Binding-site contacts:
Ligand atom OP1 contacts residue LYS57 of chain 57.C at 2.9 Å.
Ligand atom O5' contacts residue LYS57 of chain 57.C at 2.8 Å (salt-bridge).
Ligand atom OP2 contacts residue LYS57 of chain 57.C at 3.5 Å (salt-bridge).
Ligand atom N7 contacts residue THR45 of chain 8.C at 2.7 Å (h-bond).
Ligand atom C5' contacts residue LYS57 of chain 57.C at 3.8 Å.
Ligand atom OP2 contacts residue SER51 of chain 57.C at 3.3 Å (h-bond).
Ligand atom C6 contacts residue THR59 of chain 8.C at 3.5 Å.
Ligand atom OP2 contacts residue LYS43 of chain 8.C at 2.7 Å (salt-bridge).
Ligand atom C5' contacts residue ARG49 of chain 57.C at 2.6 Å.
Ligand atom OP1 contacts residue ASN55 of chain 57.C at 3.0 Å (h-bond).
Ligand atom N7 contacts residue TYR85 of chain 8.C at 3.8 Å.
Ligand atom O5' contacts residue LYS89 of chain 57.C at 3.2 Å (salt-bridge).
Ligand atom N6 contacts residue THR45 of chain 8.C at 2.8 Å (h-bond).
Ligand atom OP1 contacts residue ASN55 of chain 57.C at 3.2 Å.
Ligand atom C8 contacts residue LYS61 of chain 8.C at 3.6 Å.
Ligand atom P contacts residue LYS57 of chain 57.C at 3.1 Å.
Ligand atom P contacts residue ARG49 of chain 57.C at 3.7 Å.
Ligand atom C2 contacts residue SER47 of chain 8.C at 3.2 Å.
Ligand atom N6 contacts residue CYS46 of chain 8.C at 3.6 Å (h-bond).
Ligand atom OP1 contacts residue ARG49 of chain 57.C at 2.6 Å (salt-bridge).
Ligand atom P contacts residue SER51 of chain 57.C at 3.2 Å.
Ligand atom O4' contacts residue LYS61 of chain 8.C at 3.7 Å.
Ligand atom N1 contacts residue THR59 of chain 8.C at 3.4 Å.
Ligand atom OP1 contacts residue SER51 of chain 57.C at 2.7 Å (h-bond).
Ligand atom N1 contacts residue SER47 of chain 8.C at 2.7 Å (h-bond).
Ligand atom OP1 contacts residue LYS89 of chain 57.C at 3.5 Å (salt-bridge).
Ligand atom N6 contacts residue THR59 of chain 8.C at 2.7 Å (h-bond).
Ligand atom O3' contacts residue ARG49 of chain 57.C at 3.6 Å (salt-bridge).
Ligand atom OP2 contacts residue LYS89 of chain 57.C at 3.5 Å (salt-bridge).
Ligand atom C4' contacts residue ARG49 of chain 57.C at 3.6 Å.
Ligand atom C5 contacts residue THR45 of chain 8.C at 3.4 Å.
Ligand atom OP2 contacts residue THR91 of chain 57.C at 3.7 Å.
Ligand atom O5' contacts residue ARG49 of chain 57.C at 3.6 Å (salt-bridge).
Ligand atom N7 contacts residue LYS61 of chain 8.C at 3.4 Å.
Ligand atom OP1 contacts residue SER52 of chain 57.C at 3.1 Å.
Ligand atom N9 contacts residue LYS61 of chain 8.C at 3.8 Å.
Ligand atom O3' contacts residue SER51 of chain 57.C at 3.3 Å (h-bond).
Ligand atom OP2 contacts residue TYR85 of chain 8.C at 2.6 Å (h-bond).
Ligand atom C6 contacts residue THR45 of chain 8.C at 3.4 Å.
Ligand atom OP2 contacts residue LYS57 of chain 57.C at 3.0 Å (salt-bridge).

Sequence of chain 57.C:
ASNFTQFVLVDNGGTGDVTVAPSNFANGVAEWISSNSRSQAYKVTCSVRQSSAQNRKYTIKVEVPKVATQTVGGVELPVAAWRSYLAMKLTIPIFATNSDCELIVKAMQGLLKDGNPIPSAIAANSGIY

Sequence of chain 8.C:
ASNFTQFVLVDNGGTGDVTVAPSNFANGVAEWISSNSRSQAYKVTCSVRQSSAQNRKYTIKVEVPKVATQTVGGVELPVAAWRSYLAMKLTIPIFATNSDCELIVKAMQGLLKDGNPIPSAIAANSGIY

A protein and the small-molecule ligand that binds it are described below.
Small molecule (SMILES): Nc1ccn([C@@H]2O[C@H](CO[P](=O)(O)O[C@H]3[C@@H](O)[C@H](n4cnc5c(N)ncnc54)O[C@@H]3CO[P](=O)(O)O[C@H]3[C@@H](O)[C@H](n4cnc5c(=O)nc(N)[nH]c54)O[C@@H]3CO[P](=O)(O)O[C@H]3[C@@H](O)[C@H](n4cnc5c(N)ncnc54)O[C@@H]3CO[P](=O)(O)O[C@H]3[C@@H](O)[C@H](n4cnc5c(N)ncnc54)O[C@@H]3CO[P](=O)(O)O[C@H]3[C@@H](O)[C@H](n4ccc(=O)[nH]c4=O)O[C@@H]3CO[P](=O)(O)O[C@H]3[C@@H](O)[C@H](n4ccc(N)nc4=O)O[C@@H]3CO[P](=O)(O)O[C@H]3[C@@H](O)[C@H](n4ccc(=O)[nH]c4=O)O[C@@H]3CO[P](=O)(O)O[C@H]3[C@@H](O)[C@H](n4cnc5c(=O)nc(N)[nH]c54)O[C@@H]3CO)[C@@H](O)[C@H]2O)c(=O)n1